Sequence of chain 2.A:
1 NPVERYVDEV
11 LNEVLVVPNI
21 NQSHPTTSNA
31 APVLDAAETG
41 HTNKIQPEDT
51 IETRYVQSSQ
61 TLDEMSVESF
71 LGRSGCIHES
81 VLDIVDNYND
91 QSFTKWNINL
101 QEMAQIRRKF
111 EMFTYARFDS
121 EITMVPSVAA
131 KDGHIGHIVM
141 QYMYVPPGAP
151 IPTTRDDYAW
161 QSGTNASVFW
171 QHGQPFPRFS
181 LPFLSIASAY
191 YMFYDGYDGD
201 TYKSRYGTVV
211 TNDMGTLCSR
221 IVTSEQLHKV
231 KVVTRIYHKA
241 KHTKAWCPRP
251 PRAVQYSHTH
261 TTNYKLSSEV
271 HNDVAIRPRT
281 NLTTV

This protein binds this small molecule.
Small molecule (SMILES): Cc1cc(CCCOc2c(C)cc(-n3nnc(C)n3)cc2C)on1

Binding-site contacts:
Ligand atom N3A contacts residue TYR144 of chain 2.A at 3.2 Å.
Ligand atom C6B contacts residue ILE98 of chain 2.A at 3.8 Å (hydrophobic).
Ligand atom CM2 contacts residue ILE122 of chain 2.A at 3.9 Å (hydrophobic).
Ligand atom CM3 contacts residue TYR190 of chain 2.A at 3.8 Å (hydrophobic).
Ligand atom N5A contacts residue PHE179 of chain 2.A at 3.2 Å.
Ligand atom CM4 contacts residue TYR144 of chain 2.A at 3.8 Å (hydrophobic).
Ligand atom C5 contacts residue MET214 of chain 2.A at 3.7 Å (hydrophobic).
Ligand atom C1C contacts residue MET214 of chain 2.A at 3.4 Å (hydrophobic).
Ligand atom CM4 contacts residue TYR142 of chain 2.A at 3.9 Å (hydrophobic).
Ligand atom C4 contacts residue TYR190 of chain 2.A at 3.8 Å (hydrophobic).
Ligand atom CM2 contacts residue ILE77 of chain 2.A at 3.9 Å (hydrophobic).
Ligand atom C5B contacts residue LEU181 of chain 2.A at 3.6 Å (hydrophobic).
Ligand atom CM6 contacts residue LEU181 of chain 2.A at 3.8 Å (hydrophobic).
Ligand atom O1 contacts residue LEU100 of chain 2.A at 3.8 Å.
Ligand atom C1B contacts residue LEU181 of chain 2.A at 3.9 Å (hydrophobic).
Ligand atom N2A contacts residue PHE179 of chain 2.A at 3.3 Å.
Ligand atom C5 contacts residue LEU100 of chain 2.A at 4.0 Å (hydrophobic).
Ligand atom C4A contacts residue PHE179 of chain 2.A at 3.5 Å (hydrophobic).
Ligand atom O1 contacts residue MET214 of chain 2.A at 3.2 Å.
Ligand atom C1B contacts residue ILE98 of chain 2.A at 3.6 Å (hydrophobic).
Ligand atom O1B contacts residue ILE98 of chain 2.A at 3.1 Å.
Ligand atom N1A contacts residue PHE179 of chain 2.A at 3.2 Å.
Ligand atom N2 contacts residue LEU100 of chain 2.A at 3.8 Å.
Ligand atom CM6 contacts residue TYR144 of chain 2.A at 3.7 Å (hydrophobic).
Ligand atom N2 contacts residue MET214 of chain 2.A at 3.7 Å.
Ligand atom N1A contacts residue MET124 of chain 2.A at 3.9 Å.
Ligand atom N2A contacts residue TYR144 of chain 2.A at 4.0 Å.
Ligand atom CM4 contacts residue VAL168 of chain 2.A at 3.9 Å (hydrophobic).
Ligand atom N3A contacts residue PHE179 of chain 2.A at 3.6 Å.
Ligand atom C3 contacts residue LEU100 of chain 2.A at 3.7 Å (hydrophobic).
Ligand atom N1A contacts residue LEU217 of chain 2.A at 3.4 Å.
Ligand atom N5A contacts residue LEU217 of chain 2.A at 3.7 Å.
Ligand atom C3C contacts residue LEU181 of chain 2.A at 4.0 Å (hydrophobic).
Ligand atom CM4 contacts residue ALA166 of chain 2.A at 3.1 Å (hydrophobic).
Ligand atom C6B contacts residue LEU181 of chain 2.A at 3.5 Å (hydrophobic).
Ligand atom C4 contacts residue MET214 of chain 2.A at 4.0 Å (hydrophobic).
Ligand atom C4A contacts residue TYR144 of chain 2.A at 3.5 Å (hydrophobic).
Ligand atom C4 contacts residue LEU100 of chain 2.A at 3.8 Å (hydrophobic).
Ligand atom CM6 contacts residue LEU184 of chain 2.A at 3.6 Å (hydrophobic).
Ligand atom C5B contacts residue TYR144 of chain 2.A at 3.7 Å (hydrophobic).